A small-molecule ligand and the protein it binds are described below.
Small molecule (SMILES): C[C@@H](OP(=O)(O)O)[C@H](NC(=O)[C@H](CCCCN)NC(=O)[C@@H](N)Cc1ccccc1)C(=O)N[C@@H](CCC(=O)O)C(=O)NCC(=O)N1CCC[C@H]1C(=O)N[C@H](C=O)CC(=O)O

Binding-site contacts:
Ligand atom N contacts residue ASN231 of chain 2.A at 3.0 Å (h-bond).
Ligand atom O1P contacts residue ARG61 of chain 2.A at 3.0 Å (salt-bridge).
Ligand atom CG2 contacts residue VAL183 of chain 2.A at 3.7 Å (hydrophobic).
Ligand atom CD1 contacts residue TRP235 of chain 2.A at 3.2 Å (hydrophobic).
Ligand atom CA contacts residue ASN180 of chain 2.A at 3.3 Å.
Ligand atom O3P contacts residue LYS54 of chain 2.A at 3.6 Å.
Ligand atom CE2 contacts residue TRP235 of chain 2.A at 3.7 Å (hydrophobic).
Ligand atom CB contacts residue ASN231 of chain 2.A at 3.5 Å.
Ligand atom C contacts residue ASN180 of chain 2.A at 3.5 Å.
Ligand atom OE1 contacts residue LYS127 of chain 2.A at 2.8 Å (salt-bridge).
Ligand atom CG contacts residue ASN231 of chain 2.A at 3.6 Å.
Ligand atom O contacts residue LYS54 of chain 2.A at 2.5 Å (salt-bridge).
Ligand atom CB contacts residue ASN180 of chain 2.A at 3.2 Å.
Ligand atom CG contacts residue TRP235 of chain 2.A at 3.5 Å (hydrophobic).
Ligand atom CB contacts residue ASN180 of chain 2.A at 3.5 Å.
Ligand atom CE2 contacts residue GLU187 of chain 2.A at 3.7 Å.
Ligand atom CE2 contacts residue TYR186 of chain 2.A at 3.5 Å (hydrophobic).
Ligand atom N contacts residue GLU187 of chain 2.A at 3.5 Å (salt-bridge).
Ligand atom CZ contacts residue TYR186 of chain 2.A at 3.5 Å (hydrophobic).
Ligand atom CZ contacts residue TRP235 of chain 2.A at 3.4 Å (hydrophobic).
Ligand atom O contacts residue LYS54 of chain 2.A at 3.7 Å.
Ligand atom N contacts residue ASN180 of chain 2.A at 2.7 Å (h-bond).
Ligand atom CB contacts residue ASN231 of chain 2.A at 3.5 Å.
Ligand atom CA contacts residue ASN180 of chain 2.A at 3.7 Å.
Ligand atom O2P contacts residue ARG134 of chain 2.A at 2.9 Å (salt-bridge).
Ligand atom CG2 contacts residue ARG134 of chain 2.A at 3.6 Å.
Ligand atom O contacts residue VAL183 of chain 2.A at 3.3 Å.
Ligand atom O3P contacts residue TYR135 of chain 2.A at 2.8 Å (h-bond).
Ligand atom O3P contacts residue ARG134 of chain 2.A at 2.9 Å (salt-bridge).
Ligand atom C contacts residue LEU179 of chain 2.A at 3.5 Å (hydrophobic).
Ligand atom O1P contacts residue LYS54 of chain 2.A at 2.9 Å (salt-bridge).
Ligand atom N contacts residue LEU179 of chain 2.A at 3.4 Å.
Ligand atom O contacts residue LEU179 of chain 2.A at 3.6 Å.
Ligand atom NZ contacts residue ASP230 of chain 2.A at 2.8 Å (salt-bridge).
Ligand atom P contacts residue ARG61 of chain 2.A at 3.7 Å.
Ligand atom O2P contacts residue ARG61 of chain 2.A at 3.1 Å (salt-bridge).
Ligand atom CD2 contacts residue GLU187 of chain 2.A at 3.0 Å.
Ligand atom O contacts residue ASN231 of chain 2.A at 3.0 Å (h-bond).
Ligand atom CE1 contacts residue TRP235 of chain 2.A at 3.2 Å (hydrophobic).
Ligand atom CD contacts residue LYS127 of chain 2.A at 3.7 Å.

Sequence of chain 2.A:
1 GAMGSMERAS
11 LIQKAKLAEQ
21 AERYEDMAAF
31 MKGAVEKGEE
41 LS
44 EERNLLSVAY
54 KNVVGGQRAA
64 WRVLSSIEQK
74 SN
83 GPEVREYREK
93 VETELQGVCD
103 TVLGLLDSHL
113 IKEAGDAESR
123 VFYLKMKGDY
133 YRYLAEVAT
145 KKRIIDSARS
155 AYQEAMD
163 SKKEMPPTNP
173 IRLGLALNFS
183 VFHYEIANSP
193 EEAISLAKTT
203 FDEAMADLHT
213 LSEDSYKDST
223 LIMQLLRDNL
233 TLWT